Binding-site contacts:
Ligand atom C11 contacts residue LEU191 of chain 1.A at 4.0 Å (hydrophobic).
Ligand atom C8 contacts residue TRP149 of chain 1.A at 4.1 Å (hydrophobic).
Ligand atom C9 contacts residue TYR94 of chain 1.A at 3.3 Å (hydrophobic).
Ligand atom C6 contacts residue LYS131 of chain 1.A at 4.2 Å.
Ligand atom C10 contacts residue LYS131 of chain 1.A at 3.9 Å.
Ligand atom C8 contacts residue LEU223 of chain 1.A at 4.2 Å (hydrophobic).
Ligand atom O1A contacts residue SER132 of chain 1.A at 3.2 Å (h-bond).
Ligand atom C4 contacts residue LYS131 of chain 1.A at 3.5 Å.
Ligand atom O9 contacts residue TYR94 of chain 1.A at 2.9 Å (h-bond).
Ligand atom N5 contacts residue LYS131 of chain 1.A at 3.0 Å (salt-bridge).
Ligand atom O10 contacts residue LEU191 of chain 1.A at 4.0 Å.
Ligand atom O8 contacts residue TYR94 of chain 1.A at 3.1 Å (h-bond).
Ligand atom O1B contacts residue GLY133 of chain 1.A at 2.5 Å (h-bond).
Ligand atom C4 contacts residue SER132 of chain 1.A at 4.3 Å.
Ligand atom O1B contacts residue SER132 of chain 1.A at 3.3 Å.
Ligand atom C7 contacts residue TRP149 of chain 1.A at 3.7 Å (hydrophobic).
Ligand atom O4 contacts residue ASN141 of chain 1.A at 4.3 Å.
Ligand atom C9 contacts residue LEU191 of chain 1.A at 4.0 Å (hydrophobic).
Ligand atom O8 contacts residue LEU223 of chain 1.A at 3.2 Å.
Ligand atom O1A contacts residue LEU223 of chain 1.A at 3.8 Å.
Ligand atom O10 contacts residue TRP149 of chain 1.A at 3.9 Å.
Ligand atom O7 contacts residue LEU191 of chain 1.A at 3.6 Å.
Ligand atom C8 contacts residue GLU187 of chain 1.A at 4.3 Å.
Ligand atom C8 contacts residue TYR94 of chain 1.A at 3.8 Å (hydrophobic).
Ligand atom O4 contacts residue LYS131 of chain 1.A at 3.6 Å.
Ligand atom C9 contacts residue HIS180 of chain 1.A at 3.6 Å.
Ligand atom O9 contacts residue HIS180 of chain 1.A at 3.7 Å.
Ligand atom O10 contacts residue LYS131 of chain 1.A at 4.2 Å.
Ligand atom C9 contacts residue GLU187 of chain 1.A at 3.1 Å.
Ligand atom O8 contacts residue TRP149 of chain 1.A at 4.2 Å.
Ligand atom O10 contacts residue VAL151 of chain 1.A at 4.1 Å.
Ligand atom C1 contacts residue SER132 of chain 1.A at 3.7 Å.
Ligand atom C9 contacts residue TRP149 of chain 1.A at 3.8 Å (hydrophobic).
Ligand atom C5 contacts residue LYS131 of chain 1.A at 3.7 Å.
Ligand atom O9 contacts residue GLU187 of chain 1.A at 2.3 Å (salt-bridge).
Ligand atom C1 contacts residue GLY133 of chain 1.A at 3.5 Å.
Ligand atom O1B contacts residue ASN141 of chain 1.A at 3.7 Å.
Ligand atom C10 contacts residue LEU191 of chain 1.A at 4.2 Å (hydrophobic).
Ligand atom O1A contacts residue GLY133 of chain 1.A at 3.8 Å.
Ligand atom O9 contacts residue LEU223 of chain 1.A at 4.2 Å.

Sequence of chain 1.A:
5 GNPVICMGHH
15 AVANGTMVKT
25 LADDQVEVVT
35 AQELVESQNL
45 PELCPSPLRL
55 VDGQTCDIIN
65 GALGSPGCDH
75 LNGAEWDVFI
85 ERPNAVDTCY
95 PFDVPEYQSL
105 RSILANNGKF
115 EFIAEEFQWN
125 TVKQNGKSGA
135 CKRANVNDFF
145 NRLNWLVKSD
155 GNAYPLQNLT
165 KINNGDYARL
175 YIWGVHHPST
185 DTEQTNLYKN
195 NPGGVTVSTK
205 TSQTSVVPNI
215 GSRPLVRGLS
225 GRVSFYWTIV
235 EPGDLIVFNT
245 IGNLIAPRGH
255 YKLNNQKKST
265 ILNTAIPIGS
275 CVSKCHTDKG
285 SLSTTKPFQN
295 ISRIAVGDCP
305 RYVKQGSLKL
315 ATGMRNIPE

The protein below binds the small molecule below.
Small molecule (SMILES): CC(=O)N[C@H]1[C@H]([C@H](O)[C@H](O)CO)O[C@@](O)(C(=O)O)C[C@@H]1O